Binding-site contacts:
Ligand atom C15 contacts residue TYR124 of chain 1.B at 4.1 Å (hydrophobic).
Ligand atom C16 contacts residue TYR105 of chain 1.B at 4.0 Å (hydrophobic).
Ligand atom C6 contacts residue PHE43 of chain 1.B at 3.3 Å (hydrophobic).
Ligand atom O1 contacts residue ALA144 of chain 1.B at 3.8 Å.
Ligand atom C7 contacts residue PHE43 of chain 1.B at 3.8 Å (hydrophobic).
Ligand atom O2 contacts residue ARG31 of chain 1.B at 2.8 Å (salt-bridge).
Ligand atom C10 contacts residue LYS143 of chain 1.B at 3.2 Å.
Ligand atom C11 contacts residue LYS143 of chain 1.B at 4.2 Å.
Ligand atom C13 contacts residue GLY140 of chain 1.B at 3.4 Å.
Ligand atom C8 contacts residue PHE147 of chain 1.B at 4.1 Å (hydrophobic).
Ligand atom C7 contacts residue GLN39 of chain 1.B at 3.3 Å.
Ligand atom C6 contacts residue LEU35 of chain 1.B at 4.0 Å (hydrophobic).
Ligand atom C7 contacts residue PHE147 of chain 1.B at 4.0 Å (hydrophobic).
Ligand atom S contacts residue LYS143 of chain 1.B at 4.1 Å.
Ligand atom C2 contacts residue LYS143 of chain 1.B at 3.7 Å.
Ligand atom C8 contacts residue LEU35 of chain 1.B at 3.2 Å (hydrophobic).
Ligand atom C7 contacts residue LYS143 of chain 1.B at 3.6 Å.
Ligand atom C12 contacts residue GLY140 of chain 1.B at 4.2 Å.
Ligand atom C8 contacts residue ALA144 of chain 1.B at 4.1 Å (hydrophobic).
Ligand atom C7 contacts residue LEU35 of chain 1.B at 3.2 Å (hydrophobic).
Ligand atom C15 contacts residue GLY140 of chain 1.B at 3.4 Å.
Ligand atom N contacts residue MET72 of chain 1.B at 3.8 Å.
Ligand atom C12 contacts residue LYS143 of chain 1.B at 3.5 Å.
Ligand atom C6 contacts residue GLN39 of chain 1.B at 3.1 Å.
Ligand atom C6 contacts residue LYS143 of chain 1.B at 3.7 Å.
Ligand atom O1 contacts residue GLY140 of chain 1.B at 3.4 Å (h-bond).
Ligand atom C4 contacts residue LYS143 of chain 1.B at 3.2 Å.
Ligand atom C16 contacts residue GLY140 of chain 1.B at 4.1 Å.
Ligand atom C1 contacts residue LYS143 of chain 1.B at 3.6 Å.
Ligand atom O2 contacts residue ALA144 of chain 1.B at 3.4 Å.
Ligand atom C5 contacts residue PHE43 of chain 1.B at 3.8 Å (hydrophobic).
Ligand atom C14 contacts residue GLY140 of chain 1.B at 2.9 Å.
Ligand atom C3 contacts residue LYS143 of chain 1.B at 3.6 Å.
Ligand atom C8 contacts residue LYS143 of chain 1.B at 3.6 Å.
Ligand atom C5 contacts residue LYS143 of chain 1.B at 3.3 Å.
Ligand atom C9 contacts residue LEU35 of chain 1.B at 4.1 Å (hydrophobic).
Ligand atom C9 contacts residue LYS143 of chain 1.B at 3.4 Å.
Ligand atom O1 contacts residue LYS143 of chain 1.B at 3.6 Å.
Ligand atom S contacts residue ARG31 of chain 1.B at 4.1 Å.
Ligand atom C4 contacts residue PHE43 of chain 1.B at 4.1 Å (hydrophobic).

Sequence of chain 1.B:
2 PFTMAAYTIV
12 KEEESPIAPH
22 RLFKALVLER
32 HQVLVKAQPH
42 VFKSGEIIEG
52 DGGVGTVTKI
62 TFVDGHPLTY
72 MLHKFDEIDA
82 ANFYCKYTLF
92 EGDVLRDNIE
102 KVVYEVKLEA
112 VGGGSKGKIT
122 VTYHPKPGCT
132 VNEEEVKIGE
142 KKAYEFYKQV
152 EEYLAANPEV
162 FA

A small-molecule ligand and the protein it binds are described below.
Small molecule (SMILES): O=S(=O)(O)c1cccc2cccc(Nc3ccccc3)c12